Binding-site contacts:
Ligand atom C7 contacts residue ASN2 of chain 2.A at 3.8 Å.
Ligand atom C1 contacts residue ASN5 of chain 2.A at 1.4 Å.
Ligand atom N2 contacts residue ASN5 of chain 2.A at 2.9 Å (h-bond).
Ligand atom N2 contacts residue PHE3 of chain 2.A at 2.7 Å (h-bond).
Ligand atom C1 contacts residue ASN154 of chain 2.A at 4.0 Å.
Ligand atom C1 contacts residue PHE3 of chain 2.A at 4.0 Å (hydrophobic).
Ligand atom O5 contacts residue ASN154 of chain 2.A at 3.8 Å.
Ligand atom C2 contacts residue PHE3 of chain 2.A at 3.8 Å (hydrophobic).
Ligand atom C5 contacts residue ASN154 of chain 2.A at 3.4 Å.
Ligand atom O3 contacts residue ASN2 of chain 2.A at 3.7 Å.
Ligand atom C2 contacts residue ASN5 of chain 2.A at 2.5 Å.
Ligand atom C8 contacts residue ASN2 of chain 2.A at 3.6 Å.
Ligand atom C3 contacts residue ASN2 of chain 2.A at 4.4 Å.
Ligand atom C3 contacts residue ASN5 of chain 2.A at 3.8 Å.
Ligand atom C7 contacts residue PHE3 of chain 2.A at 3.5 Å (hydrophobic).
Ligand atom O7 contacts residue ASN5 of chain 2.A at 4.0 Å.
Ligand atom C6 contacts residue ASN154 of chain 2.A at 4.0 Å.
Ligand atom C8 contacts residue PHE3 of chain 2.A at 3.3 Å (hydrophobic).
Ligand atom C4 contacts residue ASN5 of chain 2.A at 4.2 Å.
Ligand atom C5 contacts residue ASN5 of chain 2.A at 3.6 Å.
Ligand atom O5 contacts residue ASN5 of chain 2.A at 2.4 Å (h-bond).
Ligand atom N2 contacts residue ASN2 of chain 2.A at 3.9 Å.
Ligand atom C4 contacts residue ASN154 of chain 2.A at 4.4 Å.
Ligand atom C7 contacts residue ASN5 of chain 2.A at 3.7 Å.
Ligand atom C3 contacts residue PHE3 of chain 2.A at 4.3 Å (hydrophobic).

The protein below binds the small molecule below.
Small molecule (SMILES): CC(=O)N[C@@H]1[C@@H](O)[C@H](O)[C@@H](CO)O[C@H]1O

Sequence of chain 2.A:
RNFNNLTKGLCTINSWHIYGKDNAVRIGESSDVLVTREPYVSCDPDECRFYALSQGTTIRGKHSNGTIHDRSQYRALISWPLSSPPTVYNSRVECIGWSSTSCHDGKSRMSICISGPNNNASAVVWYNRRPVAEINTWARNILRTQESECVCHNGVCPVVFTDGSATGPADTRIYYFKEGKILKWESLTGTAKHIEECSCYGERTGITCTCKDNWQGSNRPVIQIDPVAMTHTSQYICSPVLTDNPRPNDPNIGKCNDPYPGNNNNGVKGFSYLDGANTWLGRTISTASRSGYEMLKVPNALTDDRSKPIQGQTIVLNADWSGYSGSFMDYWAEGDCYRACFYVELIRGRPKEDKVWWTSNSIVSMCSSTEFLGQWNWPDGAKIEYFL